Binding-site contacts:
Ligand atom N26 contacts residue ASP90 of chain 1.A at 2.9 Å (salt-bridge).
Ligand atom C5 contacts residue LEU138 of chain 1.A at 3.4 Å (hydrophobic).
Ligand atom C18 contacts residue ILE14 of chain 1.A at 3.5 Å (hydrophobic).
Ligand atom N26 contacts residue THR93 of chain 1.A at 3.7 Å.
Ligand atom O24 contacts residue THR93 of chain 1.A at 3.5 Å (h-bond).
Ligand atom C17 contacts residue LEU87 of chain 1.A at 3.4 Å (hydrophobic).
Ligand atom C4 contacts residue LEU138 of chain 1.A at 3.5 Å (hydrophobic).
Ligand atom C10 contacts residue ILE14 of chain 1.A at 3.9 Å (hydrophobic).
Ligand atom C14 contacts residue ASN136 of chain 1.A at 3.7 Å.
Ligand atom C13 contacts residue GLU16 of chain 1.A at 3.3 Å.
Ligand atom C19 contacts residue ASP90 of chain 1.A at 3.9 Å.
Ligand atom C4 contacts residue GLU85 of chain 1.A at 3.8 Å.
Ligand atom N3 contacts residue LEU87 of chain 1.A at 3.3 Å (h-bond).
Ligand atom C8 contacts residue GLU85 of chain 1.A at 3.6 Å.
Ligand atom C2 contacts residue LEU138 of chain 1.A at 3.5 Å (hydrophobic).
Ligand atom C2 contacts residue LEU87 of chain 1.A at 3.7 Å (hydrophobic).
Ligand atom N1 contacts residue LEU138 of chain 1.A at 3.5 Å.
Ligand atom C17 contacts residue ILE14 of chain 1.A at 3.6 Å (hydrophobic).
Ligand atom O24 contacts residue ASP90 of chain 1.A at 3.3 Å (salt-bridge).
Ligand atom N9 contacts residue ALA35 of chain 1.A at 3.6 Å.
Ligand atom C14 contacts residue GLY17 of chain 1.A at 3.9 Å.
Ligand atom C15 contacts residue ASN136 of chain 1.A at 3.4 Å.
Ligand atom N3 contacts residue LEU138 of chain 1.A at 3.5 Å.
Ligand atom C4 contacts residue ALA35 of chain 1.A at 3.6 Å (hydrophobic).
Ligand atom C8 contacts residue VAL68 of chain 1.A at 3.1 Å (hydrophobic).
Ligand atom C15 contacts residue ASP149 of chain 1.A at 3.7 Å.
Ligand atom N9 contacts residue GLU85 of chain 1.A at 2.8 Å (salt-bridge).
Ligand atom C13 contacts residue GLY17 of chain 1.A at 3.7 Å.
Ligand atom N2 contacts residue LEU87 of chain 1.A at 2.8 Å (h-bond).
Ligand atom N9 contacts residue VAL68 of chain 1.A at 3.5 Å.
Ligand atom O24 contacts residue GLN89 of chain 1.A at 3.4 Å.
Ligand atom C8 contacts residue PHE84 of chain 1.A at 3.4 Å (hydrophobic).
Ligand atom N2 contacts residue ILE14 of chain 1.A at 3.7 Å.
Ligand atom C22 contacts residue LEU87 of chain 1.A at 3.3 Å (hydrophobic).
Ligand atom C22 contacts residue HIS88 of chain 1.A at 3.5 Å.
Ligand atom S23 contacts residue ASP90 of chain 1.A at 3.6 Å (salt-bridge).
Ligand atom C19 contacts residue ILE14 of chain 1.A at 3.7 Å (hydrophobic).
Ligand atom C21 contacts residue HIS88 of chain 1.A at 3.3 Å.
Ligand atom C6 contacts residue LEU138 of chain 1.A at 3.4 Å (hydrophobic).
Ligand atom O6 contacts residue VAL22 of chain 1.A at 3.8 Å.

A small-molecule ligand and the protein it binds are described below.
Small molecule (SMILES): NS(=O)(=O)c1ccc(Nc2nc(OCC3CCCCC3)c3nc[nH]c3n2)cc1

Sequence of chain 1.A:
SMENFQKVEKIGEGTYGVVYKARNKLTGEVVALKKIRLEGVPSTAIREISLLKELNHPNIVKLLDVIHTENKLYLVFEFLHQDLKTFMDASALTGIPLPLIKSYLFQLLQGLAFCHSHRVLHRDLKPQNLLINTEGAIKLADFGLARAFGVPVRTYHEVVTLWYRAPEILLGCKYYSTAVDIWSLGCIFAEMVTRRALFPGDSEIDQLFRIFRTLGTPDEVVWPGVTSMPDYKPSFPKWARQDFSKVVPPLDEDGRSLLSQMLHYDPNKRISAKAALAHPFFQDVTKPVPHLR